Binding-site contacts:
Ligand atom C7 contacts residue ASN416 of chain 1.G at 3.2 Å.
Ligand atom C4 contacts residue ASN416 of chain 1.G at 4.2 Å.
Ligand atom C2 contacts residue ASN416 of chain 1.G at 2.4 Å.
Ligand atom O6 contacts residue PRO261 of chain 1.G at 4.3 Å.
Ligand atom C8 contacts residue ASN416 of chain 1.G at 4.2 Å.
Ligand atom C5 contacts residue ASN416 of chain 1.G at 3.7 Å.
Ligand atom C1 contacts residue ASN416 of chain 1.G at 1.4 Å.
Ligand atom C3 contacts residue ASN416 of chain 1.G at 3.7 Å.
Ligand atom C8 contacts residue VAL414 of chain 1.G at 3.8 Å (hydrophobic).
Ligand atom O5 contacts residue PRO261 of chain 1.G at 4.1 Å.
Ligand atom O4 contacts residue ARG24 of chain 1.J at 4.3 Å.
Ligand atom O7 contacts residue VAL414 of chain 1.G at 4.4 Å.
Ligand atom C5 contacts residue PRO261 of chain 1.G at 4.3 Å (hydrophobic).
Ligand atom N2 contacts residue ASN416 of chain 1.G at 2.7 Å (h-bond).
Ligand atom O5 contacts residue ASN416 of chain 1.G at 2.5 Å (h-bond).
Ligand atom O7 contacts residue ASN416 of chain 1.G at 2.9 Å (h-bond).
Ligand atom C6 contacts residue PRO261 of chain 1.G at 3.7 Å (hydrophobic).

Sequence of chain 1.G:
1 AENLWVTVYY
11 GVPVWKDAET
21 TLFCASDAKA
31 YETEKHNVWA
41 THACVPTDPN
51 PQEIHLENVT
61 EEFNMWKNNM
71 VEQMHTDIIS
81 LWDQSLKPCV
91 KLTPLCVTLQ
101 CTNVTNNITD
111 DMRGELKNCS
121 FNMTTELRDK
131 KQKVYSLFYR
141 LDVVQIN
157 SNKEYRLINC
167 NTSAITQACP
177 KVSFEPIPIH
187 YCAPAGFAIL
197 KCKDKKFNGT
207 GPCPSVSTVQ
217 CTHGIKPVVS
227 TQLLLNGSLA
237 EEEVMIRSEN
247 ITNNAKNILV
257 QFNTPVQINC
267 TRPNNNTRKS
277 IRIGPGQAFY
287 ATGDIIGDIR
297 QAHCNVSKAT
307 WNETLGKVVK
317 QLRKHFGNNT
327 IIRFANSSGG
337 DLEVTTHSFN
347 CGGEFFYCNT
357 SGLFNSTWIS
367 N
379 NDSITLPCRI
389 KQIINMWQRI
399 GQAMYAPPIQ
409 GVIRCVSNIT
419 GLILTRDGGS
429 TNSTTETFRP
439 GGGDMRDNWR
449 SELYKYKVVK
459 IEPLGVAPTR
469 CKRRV

A small-molecule ligand and the protein it binds are described below.
Small molecule (SMILES): CC(=O)N[C@H]1[C@H](O[C@H]2[C@H](O)[C@@H](NC(C)=O)CO[C@@H]2CO)O[C@H](CO)[C@@H](O)[C@@H]1O

Sequence of chain 1.J:
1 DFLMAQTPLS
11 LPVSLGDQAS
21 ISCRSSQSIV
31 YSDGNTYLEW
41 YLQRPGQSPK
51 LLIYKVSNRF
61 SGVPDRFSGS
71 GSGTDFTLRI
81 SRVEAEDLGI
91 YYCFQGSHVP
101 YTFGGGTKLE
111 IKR